The small molecule below binds the protein below.
Small molecule (SMILES): CCCCNC(=O)[C@@H](NC(=O)[C@@H]1CC(=O)C[C@H]1[C@H](O)[C@H](CC(C)C)NC(=O)[C@H](CCSC)NC(=O)[C@H](CC(C)C)NC(C)=O)C(C)C

Sequence of chain 1.A:
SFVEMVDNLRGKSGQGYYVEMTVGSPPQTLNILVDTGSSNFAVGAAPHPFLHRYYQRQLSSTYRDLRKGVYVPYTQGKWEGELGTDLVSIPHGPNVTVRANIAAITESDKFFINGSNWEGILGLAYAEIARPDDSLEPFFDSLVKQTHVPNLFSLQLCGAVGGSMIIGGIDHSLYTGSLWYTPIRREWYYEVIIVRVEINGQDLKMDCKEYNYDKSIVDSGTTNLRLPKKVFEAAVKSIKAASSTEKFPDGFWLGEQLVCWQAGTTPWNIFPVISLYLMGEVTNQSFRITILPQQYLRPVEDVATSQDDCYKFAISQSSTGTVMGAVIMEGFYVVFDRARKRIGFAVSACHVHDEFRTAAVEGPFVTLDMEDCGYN

Binding-site contacts:
Ligand atom O contacts residue THR247 of chain 1.A at 3.4 Å.
Ligand atom O contacts residue THR88 of chain 1.A at 3.5 Å.
Ligand atom CG contacts residue GLY246 of chain 1.A at 3.4 Å.
Ligand atom O contacts residue THR248 of chain 1.A at 3.1 Å (h-bond).
Ligand atom N contacts residue GLY246 of chain 1.A at 3.0 Å (h-bond).
Ligand atom C contacts residue GLY50 of chain 1.A at 3.6 Å.
Ligand atom C43 contacts residue ASP244 of chain 1.A at 3.7 Å.
Ligand atom C92 contacts residue GLY246 of chain 1.A at 3.6 Å.
Ligand atom C98 contacts residue TYR87 of chain 1.A at 3.6 Å (hydrophobic).
Ligand atom C55 contacts residue ASP244 of chain 1.A at 3.0 Å.
Ligand atom O58 contacts residue THR88 of chain 1.A at 3.3 Å (h-bond).
Ligand atom C54 contacts residue THR88 of chain 1.A at 3.2 Å.
Ligand atom C4 contacts residue TYR87 of chain 1.A at 3.5 Å (hydrophobic).
Ligand atom N contacts residue PRO86 of chain 1.A at 2.8 Å (h-bond).
Ligand atom C contacts residue TYR214 of chain 1.A at 3.7 Å (hydrophobic).
Ligand atom CD2 contacts residue LEU46 of chain 1.A at 3.7 Å (hydrophobic).
Ligand atom SD contacts residue ARG251 of chain 1.A at 3.5 Å (salt-bridge).
Ligand atom O contacts residue TYR214 of chain 1.A at 2.6 Å (h-bond).
Ligand atom O contacts residue GLN89 of chain 1.A at 3.1 Å (h-bond).
Ligand atom C55 contacts residue THR88 of chain 1.A at 3.4 Å.
Ligand atom C43 contacts residue ASP48 of chain 1.A at 3.6 Å.
Ligand atom O45 contacts residue ASP244 of chain 1.A at 2.6 Å (salt-bridge).
Ligand atom C49 contacts residue GLY50 of chain 1.A at 3.4 Å.
Ligand atom CD1 contacts residue ILE126 of chain 1.A at 3.1 Å (hydrophobic).
Ligand atom CG2 contacts residue VAL85 of chain 1.A at 3.7 Å (hydrophobic).
Ligand atom O contacts residue TYR87 of chain 1.A at 3.1 Å.
Ligand atom N contacts residue GLY50 of chain 1.A at 3.0 Å (h-bond).
Ligand atom C92 contacts residue ASP48 of chain 1.A at 3.5 Å.
Ligand atom O contacts residue THR88 of chain 1.A at 3.0 Å (h-bond).
Ligand atom C54 contacts residue ASP244 of chain 1.A at 3.4 Å.
Ligand atom C contacts residue PRO86 of chain 1.A at 3.6 Å (hydrophobic).
Ligand atom C55 contacts residue THR247 of chain 1.A at 3.3 Å.
Ligand atom O45 contacts residue ASP48 of chain 1.A at 2.6 Å (salt-bridge).
Ligand atom C98 contacts residue GLN89 of chain 1.A at 3.6 Å.
Ligand atom CB contacts residue THR248 of chain 1.A at 3.5 Å.
Ligand atom N contacts residue THR248 of chain 1.A at 2.9 Å (h-bond).
Ligand atom CG1 contacts residue ILE142 of chain 1.A at 3.7 Å (hydrophobic).
Ligand atom CG2 contacts residue PRO86 of chain 1.A at 3.5 Å (hydrophobic).
Ligand atom C51 contacts residue THR88 of chain 1.A at 3.7 Å.
Ligand atom CA contacts residue PRO86 of chain 1.A at 3.5 Å (hydrophobic).